Sequence of chain 1.B:
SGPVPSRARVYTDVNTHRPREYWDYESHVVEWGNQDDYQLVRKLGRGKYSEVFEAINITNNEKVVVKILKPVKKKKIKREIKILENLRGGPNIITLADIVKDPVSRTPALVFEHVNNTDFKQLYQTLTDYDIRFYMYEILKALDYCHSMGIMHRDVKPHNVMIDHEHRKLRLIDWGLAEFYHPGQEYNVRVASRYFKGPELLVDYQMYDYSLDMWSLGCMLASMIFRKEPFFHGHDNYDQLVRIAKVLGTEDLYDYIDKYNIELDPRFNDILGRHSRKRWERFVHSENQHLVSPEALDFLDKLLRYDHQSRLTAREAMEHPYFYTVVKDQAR

Binding-site contacts:
Ligand atom O01 contacts residue LYS82 of chain 1.B at 3.8 Å.
Ligand atom O03 contacts residue LYS82 of chain 1.B at 2.6 Å (salt-bridge).
Ligand atom O01 contacts residue ILE188 of chain 1.B at 3.9 Å.
Ligand atom O01 contacts residue ASP189 of chain 1.B at 2.8 Å (salt-bridge).
Ligand atom C06 contacts residue ILE188 of chain 1.B at 3.6 Å (hydrophobic).
Ligand atom C08 contacts residue PHE127 of chain 1.B at 4.1 Å (hydrophobic).
Ligand atom O03 contacts residue ASP189 of chain 1.B at 3.4 Å.
Ligand atom C07 contacts residue VAL80 of chain 1.B at 3.7 Å (hydrophobic).
Ligand atom C11 contacts residue VAL67 of chain 1.B at 3.8 Å (hydrophobic).
Ligand atom C02 contacts residue ASP189 of chain 1.B at 3.2 Å.
Ligand atom C16 contacts residue LEU59 of chain 1.B at 3.5 Å (hydrophobic).
Ligand atom N12 contacts residue MET177 of chain 1.B at 3.8 Å.
Ligand atom C20 contacts residue VAL130 of chain 1.B at 3.0 Å (hydrophobic).
Ligand atom N21 contacts residue VAL130 of chain 1.B at 3.8 Å.
Ligand atom C17 contacts residue LEU59 of chain 1.B at 4.0 Å (hydrophobic).
Ligand atom C07 contacts residue MET177 of chain 1.B at 3.8 Å (hydrophobic).
Ligand atom C02 contacts residue ILE188 of chain 1.B at 4.0 Å (hydrophobic).
Ligand atom C09 contacts residue PHE127 of chain 1.B at 3.6 Å (hydrophobic).
Ligand atom C09 contacts residue ILE188 of chain 1.B at 4.0 Å (hydrophobic).
Ligand atom C19 contacts residue VAL130 of chain 1.B at 3.2 Å (hydrophobic).
Ligand atom O01 contacts residue PHE127 of chain 1.B at 3.5 Å.
Ligand atom C14 contacts residue LEU59 of chain 1.B at 3.8 Å (hydrophobic).
Ligand atom C19 contacts residue HIS129 of chain 1.B at 3.8 Å.
Ligand atom C13 contacts residue LEU59 of chain 1.B at 4.0 Å (hydrophobic).
Ligand atom C09 contacts residue ILE109 of chain 1.B at 4.1 Å (hydrophobic).
Ligand atom C16 contacts residue MET177 of chain 1.B at 3.9 Å (hydrophobic).
Ligand atom C02 contacts residue LYS82 of chain 1.B at 3.5 Å.
Ligand atom C20 contacts residue LEU59 of chain 1.B at 3.8 Å (hydrophobic).
Ligand atom N10 contacts residue ILE188 of chain 1.B at 3.9 Å.
Ligand atom C20 contacts residue MET177 of chain 1.B at 4.0 Å (hydrophobic).
Ligand atom N21 contacts residue VAL80 of chain 1.B at 3.8 Å.
Ligand atom C20 contacts residue VAL80 of chain 1.B at 3.9 Å (hydrophobic).
Ligand atom C20 contacts residue HIS129 of chain 1.B at 3.8 Å.
Ligand atom N10 contacts residue VAL67 of chain 1.B at 3.8 Å.
Ligand atom N21 contacts residue MET177 of chain 1.B at 3.6 Å.
Ligand atom C04 contacts residue ILE188 of chain 1.B at 3.8 Å (hydrophobic).
Ligand atom C05 contacts residue ILE188 of chain 1.B at 3.4 Å (hydrophobic).
Ligand atom C08 contacts residue VAL80 of chain 1.B at 3.9 Å (hydrophobic).
Ligand atom C02 contacts residue PHE127 of chain 1.B at 4.0 Å (hydrophobic).
Ligand atom N21 contacts residue LEU59 of chain 1.B at 3.4 Å.

This protein binds this small molecule.
Small molecule (SMILES): O=C(O)c1cccc(Nc2nc(-c3ccccn3)cs2)c1